Sequence of chain 1.A:
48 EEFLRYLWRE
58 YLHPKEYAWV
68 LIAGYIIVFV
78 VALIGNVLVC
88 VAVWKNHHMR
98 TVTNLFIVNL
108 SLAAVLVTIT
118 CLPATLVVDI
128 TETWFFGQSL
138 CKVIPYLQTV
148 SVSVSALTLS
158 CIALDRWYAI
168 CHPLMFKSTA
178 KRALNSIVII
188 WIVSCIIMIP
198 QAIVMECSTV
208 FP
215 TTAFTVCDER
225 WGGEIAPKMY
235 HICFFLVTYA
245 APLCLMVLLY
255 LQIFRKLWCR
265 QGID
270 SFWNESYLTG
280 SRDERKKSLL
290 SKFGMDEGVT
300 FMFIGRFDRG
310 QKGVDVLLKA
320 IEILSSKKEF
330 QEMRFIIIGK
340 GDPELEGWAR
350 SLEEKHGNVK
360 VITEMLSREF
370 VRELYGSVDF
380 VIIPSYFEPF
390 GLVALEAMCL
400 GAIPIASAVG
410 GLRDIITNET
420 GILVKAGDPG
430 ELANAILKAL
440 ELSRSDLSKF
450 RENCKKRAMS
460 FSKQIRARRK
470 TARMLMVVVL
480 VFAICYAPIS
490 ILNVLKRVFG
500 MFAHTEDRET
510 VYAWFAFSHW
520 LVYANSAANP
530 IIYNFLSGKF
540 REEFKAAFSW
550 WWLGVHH

Binding-site contacts:
Ligand atom C18 contacts residue HIS518 of chain 1.A at 3.7 Å.
Ligand atom C05 contacts residue PHE238 of chain 1.A at 3.8 Å (hydrophobic).
Ligand atom C09 contacts residue PHE238 of chain 1.A at 3.7 Å (hydrophobic).
Ligand atom C10 contacts residue PHE238 of chain 1.A at 3.5 Å (hydrophobic).
Ligand atom C19 contacts residue HIS518 of chain 1.A at 3.3 Å.
Ligand atom C22 contacts residue TYR522 of chain 1.A at 3.4 Å (hydrophobic).
Ligand atom C09 contacts residue ILE488 of chain 1.A at 3.7 Å (hydrophobic).
Ligand atom O21 contacts residue HIS518 of chain 1.A at 3.4 Å.
Ligand atom N07 contacts residue VAL149 of chain 1.A at 3.6 Å.
Ligand atom N07 contacts residue ILE488 of chain 1.A at 3.9 Å.
Ligand atom C01 contacts residue ASN492 of chain 1.A at 4.0 Å.
Ligand atom C10 contacts residue ILE488 of chain 1.A at 4.0 Å (hydrophobic).
Ligand atom O21 contacts residue TYR522 of chain 1.A at 3.9 Å.
Ligand atom N17 contacts residue GLN145 of chain 1.A at 3.6 Å.
Ligand atom C29 contacts residue TRP131 of chain 1.A at 4.0 Å (hydrophobic).
Ligand atom C18 contacts residue ILE488 of chain 1.A at 4.0 Å (hydrophobic).
Ligand atom C05 contacts residue ILE488 of chain 1.A at 3.9 Å (hydrophobic).
Ligand atom O24 contacts residue PRO142 of chain 1.A at 4.0 Å.
Ligand atom O12 contacts residue ILE488 of chain 1.A at 3.7 Å.
Ligand atom C01 contacts residue GLN198 of chain 1.A at 4.1 Å.
Ligand atom C32 contacts residue GLN145 of chain 1.A at 3.8 Å.
Ligand atom C09 contacts residue SER489 of chain 1.A at 3.4 Å.
Ligand atom C06 contacts residue ILE488 of chain 1.A at 3.6 Å (hydrophobic).
Ligand atom C04 contacts residue ASN492 of chain 1.A at 3.6 Å.
Ligand atom C08 contacts residue ILE488 of chain 1.A at 3.9 Å (hydrophobic).
Ligand atom C01 contacts residue PHE238 of chain 1.A at 3.8 Å (hydrophobic).
Ligand atom O24 contacts residue GLN198 of chain 1.A at 4.0 Å.
Ligand atom O21 contacts residue THR122 of chain 1.A at 3.8 Å.
Ligand atom C10 contacts residue SER489 of chain 1.A at 4.0 Å.
Ligand atom C20 contacts residue HIS518 of chain 1.A at 3.8 Å.
Ligand atom C22 contacts residue HIS518 of chain 1.A at 3.7 Å.
Ligand atom C08 contacts residue TYR485 of chain 1.A at 4.0 Å (hydrophobic).
Ligand atom O25 contacts residue GLN145 of chain 1.A at 4.0 Å.
Ligand atom O25 contacts residue PRO142 of chain 1.A at 3.7 Å.
Ligand atom N17 contacts residue ILE488 of chain 1.A at 3.9 Å.
Ligand atom C01 contacts residue HIS235 of chain 1.A at 4.1 Å.
Ligand atom N03 contacts residue ASN492 of chain 1.A at 4.0 Å.
Ligand atom C08 contacts residue VAL149 of chain 1.A at 3.8 Å (hydrophobic).
Ligand atom C22 contacts residue VAL521 of chain 1.A at 3.9 Å (hydrophobic).
Ligand atom C16 contacts residue GLN145 of chain 1.A at 3.8 Å.

A protein and the small-molecule ligand that binds it are described below.
Small molecule (SMILES): CCN(Cc1cccnc1)C(=O)CN(c1ccc(OC)nc1)S(=O)(=O)c1ccccc1C